Binding-site contacts:
Ligand atom C3 contacts residue ASN73 of chain 1.C at 3.7 Å.
Ligand atom O5 contacts residue SER75 of chain 1.C at 3.4 Å (h-bond).
Ligand atom C7 contacts residue ASN73 of chain 1.C at 2.9 Å.
Ligand atom C1 contacts residue SER75 of chain 1.C at 3.7 Å.
Ligand atom C6 contacts residue ILE76 of chain 1.C at 2.8 Å (hydrophobic).
Ligand atom C8 contacts residue ASN73 of chain 1.C at 4.1 Å.
Ligand atom N2 contacts residue ASN73 of chain 1.C at 2.9 Å (h-bond).
Ligand atom O7 contacts residue ASN73 of chain 1.C at 2.6 Å (h-bond).
Ligand atom C5 contacts residue SER75 of chain 1.C at 3.3 Å.
Ligand atom C1 contacts residue ASN73 of chain 1.C at 1.4 Å.
Ligand atom O6 contacts residue SER75 of chain 1.C at 3.5 Å (h-bond).
Ligand atom C6 contacts residue SER75 of chain 1.C at 4.0 Å.
Ligand atom O6 contacts residue ILE76 of chain 1.C at 2.1 Å.
Ligand atom C5 contacts residue ASN73 of chain 1.C at 3.5 Å.
Ligand atom C6 contacts residue ASN73 of chain 1.C at 4.5 Å.
Ligand atom C4 contacts residue ASN73 of chain 1.C at 4.0 Å.
Ligand atom O5 contacts residue ILE76 of chain 1.C at 3.6 Å.
Ligand atom C5 contacts residue ILE76 of chain 1.C at 3.5 Å (hydrophobic).
Ligand atom C4 contacts residue SER75 of chain 1.C at 4.5 Å.
Ligand atom C2 contacts residue ASN73 of chain 1.C at 2.4 Å.
Ligand atom O5 contacts residue ASN73 of chain 1.C at 2.1 Å (h-bond).

The small molecule below binds the protein below.
Small molecule (SMILES): CC(=O)N[C@@H]1[C@@H](O)[C@H](O)[C@@H](CO)O[C@H]1O

Sequence of chain 1.C:
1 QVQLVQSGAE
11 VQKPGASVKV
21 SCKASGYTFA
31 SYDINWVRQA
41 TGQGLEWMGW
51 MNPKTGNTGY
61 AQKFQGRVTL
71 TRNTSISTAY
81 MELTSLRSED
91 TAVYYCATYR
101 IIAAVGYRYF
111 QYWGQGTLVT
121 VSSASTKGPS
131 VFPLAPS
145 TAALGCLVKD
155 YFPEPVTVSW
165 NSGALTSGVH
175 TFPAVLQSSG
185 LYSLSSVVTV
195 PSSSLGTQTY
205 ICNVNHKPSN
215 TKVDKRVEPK